Binding-site contacts:
Ligand atom O1B contacts residue ARG212 of chain 1.A at 3.3 Å (salt-bridge).
Ligand atom O9 contacts residue GLU196 of chain 1.A at 2.6 Å (salt-bridge).
Ligand atom O4 contacts residue ASP70 of chain 1.A at 3.3 Å.
Ligand atom C7 contacts residue 9S71 of chain 1.H at 0.3 Å.
Ligand atom O1B contacts residue ARG290 of chain 1.A at 2.7 Å (salt-bridge).
Ligand atom C6 contacts residue 9S71 of chain 1.H at 0.3 Å.
Ligand atom F1 contacts residue ARG37 of chain 1.A at 3.4 Å.
Ligand atom O1B contacts residue TYR324 of chain 1.A at 3.3 Å (h-bond).
Ligand atom C2 contacts residue 9S71 of chain 1.H at 1.2 Å.
Ligand atom C3 contacts residue 9S71 of chain 1.H at 0.6 Å.
Ligand atom C9 contacts residue 9S71 of chain 1.H at 0.8 Å.
Ligand atom O1A contacts residue 9S71 of chain 1.H at 0.4 Å (h-bond).
Ligand atom O7 contacts residue 9S71 of chain 1.H at 0.8 Å (h-bond).
Ligand atom O6 contacts residue TYR324 of chain 1.A at 2.8 Å (h-bond).
Ligand atom C8 contacts residue 9S71 of chain 1.H at 0.7 Å.
Ligand atom C2 contacts residue TYR324 of chain 1.A at 2.6 Å (hydrophobic).
Ligand atom C4 contacts residue TYR324 of chain 1.A at 3.4 Å (hydrophobic).
Ligand atom C4 contacts residue 9S71 of chain 1.H at 0.6 Å.
Ligand atom O4 contacts residue GLU38 of chain 1.A at 3.3 Å (salt-bridge).
Ligand atom O4 contacts residue 9S71 of chain 1.H at 0.8 Å (h-bond).
Ligand atom C8 contacts residue GLU197 of chain 1.A at 3.2 Å.
Ligand atom C1 contacts residue 9S71 of chain 1.H at 0.6 Å.
Ligand atom C9 contacts residue GLU196 of chain 1.A at 3.2 Å.
Ligand atom C1 contacts residue TYR324 of chain 1.A at 2.9 Å (hydrophobic).
Ligand atom F1 contacts residue 9S71 of chain 1.H at 0.8 Å.
Ligand atom O10 contacts residue ARG71 of chain 1.A at 2.8 Å (salt-bridge).
Ligand atom O6 contacts residue 9S71 of chain 1.H at 0.6 Å (h-bond).
Ligand atom F1 contacts residue ASP70 of chain 1.A at 2.4 Å.
Ligand atom N5 contacts residue 9S71 of chain 1.H at 0.4 Å (h-bond).
Ligand atom O10 contacts residue 9S71 of chain 1.H at 0.4 Å (h-bond).
Ligand atom C5 contacts residue 9S71 of chain 1.H at 0.5 Å.
Ligand atom C3 contacts residue TYR324 of chain 1.A at 3.0 Å (hydrophobic).
Ligand atom O1A contacts residue ARG290 of chain 1.A at 2.9 Å (salt-bridge).
Ligand atom C11 contacts residue 9S71 of chain 1.H at 0.3 Å.
Ligand atom O1A contacts residue ARG37 of chain 1.A at 2.7 Å (salt-bridge).
Ligand atom O9 contacts residue 9S71 of chain 1.H at 0.1 Å (h-bond).
Ligand atom C10 contacts residue 9S71 of chain 1.H at 0.3 Å.
Ligand atom C6 contacts residue TYR324 of chain 1.A at 3.1 Å (hydrophobic).
Ligand atom O1B contacts residue 9S71 of chain 1.H at 0.3 Å (h-bond).
Ligand atom C8 contacts residue GLU196 of chain 1.A at 3.3 Å.

Sequence of chain 1.A:
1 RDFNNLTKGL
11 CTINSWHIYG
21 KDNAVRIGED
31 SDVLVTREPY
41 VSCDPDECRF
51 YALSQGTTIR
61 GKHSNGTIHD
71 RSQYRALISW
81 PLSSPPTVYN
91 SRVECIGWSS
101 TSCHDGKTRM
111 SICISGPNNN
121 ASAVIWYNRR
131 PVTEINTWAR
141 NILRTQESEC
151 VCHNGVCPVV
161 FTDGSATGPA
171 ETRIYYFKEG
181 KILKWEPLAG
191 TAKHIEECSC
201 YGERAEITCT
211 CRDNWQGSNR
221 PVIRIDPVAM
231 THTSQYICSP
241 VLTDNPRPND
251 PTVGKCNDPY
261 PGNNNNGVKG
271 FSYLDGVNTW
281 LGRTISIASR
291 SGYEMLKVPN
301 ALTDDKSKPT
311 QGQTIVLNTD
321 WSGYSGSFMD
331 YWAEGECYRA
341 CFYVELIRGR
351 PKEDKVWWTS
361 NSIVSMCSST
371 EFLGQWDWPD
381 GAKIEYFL

This small molecule binds to this protein.
Small molecule (SMILES): CC(=O)N[C@@H]1[C@@H](O)[C@@H](F)C(C(=O)O)=[O+][C@H]1[C@H](O)CCO